Binding-site contacts:
Ligand atom OD2 contacts residue THR139 of chain 1.A at 2.7 Å (h-bond).
Ligand atom N contacts residue ASP107 of chain 1.A at 3.2 Å (salt-bridge).
Ligand atom OXT contacts residue GLY138 of chain 1.A at 3.8 Å.
Ligand atom N contacts residue ASN295 of chain 1.D at 3.7 Å.
Ligand atom N contacts residue ASP140 of chain 1.A at 2.8 Å (salt-bridge).
Ligand atom CG contacts residue THR139 of chain 1.A at 3.1 Å.
Ligand atom C contacts residue GLY138 of chain 1.A at 3.7 Å.
Ligand atom OXT contacts residue ASP140 of chain 1.A at 3.0 Å.
Ligand atom CA contacts residue ASP107 of chain 1.A at 3.8 Å.
Ligand atom C contacts residue THR139 of chain 1.A at 4.1 Å.
Ligand atom OD1 contacts residue ALA165 of chain 1.A at 4.0 Å.
Ligand atom CB contacts residue TYR331 of chain 1.D at 3.9 Å (hydrophobic).
Ligand atom OD2 contacts residue GLN166 of chain 1.A at 3.9 Å.
Ligand atom CB contacts residue THR42 of chain 1.A at 3.4 Å.
Ligand atom CA contacts residue THR42 of chain 1.A at 3.6 Å.
Ligand atom OD1 contacts residue THR42 of chain 1.A at 2.6 Å (h-bond).
Ligand atom C contacts residue ASP107 of chain 1.A at 3.1 Å.
Ligand atom C contacts residue ASP140 of chain 1.A at 3.6 Å.
Ligand atom CB contacts residue ASP140 of chain 1.A at 3.7 Å.
Ligand atom CG contacts residue ALA165 of chain 1.A at 4.0 Å (hydrophobic).
Ligand atom O contacts residue GLY138 of chain 1.A at 3.5 Å.
Ligand atom OD2 contacts residue ALA165 of chain 1.A at 3.2 Å (h-bond).
Ligand atom OD1 contacts residue GLY138 of chain 1.A at 3.5 Å.
Ligand atom OXT contacts residue SER108 of chain 1.A at 2.5 Å (h-bond).
Ligand atom O contacts residue ASP107 of chain 1.A at 3.0 Å (salt-bridge).
Ligand atom OD2 contacts residue THR42 of chain 1.A at 3.0 Å (h-bond).
Ligand atom O contacts residue GLY41 of chain 1.A at 3.7 Å.
Ligand atom CG contacts residue THR42 of chain 1.A at 2.7 Å.
Ligand atom N contacts residue TYR331 of chain 1.D at 3.4 Å.
Ligand atom OXT contacts residue ASP107 of chain 1.A at 3.4 Å (salt-bridge).
Ligand atom CA contacts residue TYR331 of chain 1.D at 3.8 Å (hydrophobic).
Ligand atom CB contacts residue THR139 of chain 1.A at 3.4 Å.
Ligand atom OD1 contacts residue GLY41 of chain 1.A at 3.8 Å.
Ligand atom O contacts residue SER108 of chain 1.A at 2.7 Å (h-bond).
Ligand atom OD1 contacts residue THR139 of chain 1.A at 3.3 Å (h-bond).
Ligand atom CA contacts residue ASP140 of chain 1.A at 3.6 Å.
Ligand atom OXT contacts residue SER109 of chain 1.A at 3.9 Å.
Ligand atom C contacts residue SER108 of chain 1.A at 3.5 Å.
Ligand atom O contacts residue MET45 of chain 1.A at 3.9 Å.
Ligand atom OXT contacts residue THR139 of chain 1.A at 3.7 Å.

A protein and the small-molecule ligand that binds it are described below.
Small molecule (SMILES): N[C@@H](CC(=O)O)C(=O)O

Sequence of chain 1.D:
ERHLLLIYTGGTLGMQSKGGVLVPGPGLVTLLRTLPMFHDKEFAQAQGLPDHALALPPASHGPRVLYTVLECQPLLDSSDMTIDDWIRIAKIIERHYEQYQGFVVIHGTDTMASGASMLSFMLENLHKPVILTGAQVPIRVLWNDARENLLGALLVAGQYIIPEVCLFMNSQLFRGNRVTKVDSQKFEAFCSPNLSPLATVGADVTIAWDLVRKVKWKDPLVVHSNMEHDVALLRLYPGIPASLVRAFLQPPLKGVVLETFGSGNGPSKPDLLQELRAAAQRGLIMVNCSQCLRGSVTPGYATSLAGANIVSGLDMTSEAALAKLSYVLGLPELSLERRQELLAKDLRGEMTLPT

Sequence of chain 1.A:
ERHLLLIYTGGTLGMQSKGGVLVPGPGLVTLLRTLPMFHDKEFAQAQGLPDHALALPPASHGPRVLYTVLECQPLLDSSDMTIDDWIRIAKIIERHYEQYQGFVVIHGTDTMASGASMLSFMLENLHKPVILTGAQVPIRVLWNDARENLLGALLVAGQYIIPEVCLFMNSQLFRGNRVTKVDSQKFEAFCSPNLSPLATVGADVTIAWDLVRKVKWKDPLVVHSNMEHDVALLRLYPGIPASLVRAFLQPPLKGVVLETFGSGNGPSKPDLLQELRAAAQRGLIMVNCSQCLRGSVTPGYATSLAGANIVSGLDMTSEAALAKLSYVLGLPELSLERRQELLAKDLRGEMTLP